Sequence of chain 1.A:
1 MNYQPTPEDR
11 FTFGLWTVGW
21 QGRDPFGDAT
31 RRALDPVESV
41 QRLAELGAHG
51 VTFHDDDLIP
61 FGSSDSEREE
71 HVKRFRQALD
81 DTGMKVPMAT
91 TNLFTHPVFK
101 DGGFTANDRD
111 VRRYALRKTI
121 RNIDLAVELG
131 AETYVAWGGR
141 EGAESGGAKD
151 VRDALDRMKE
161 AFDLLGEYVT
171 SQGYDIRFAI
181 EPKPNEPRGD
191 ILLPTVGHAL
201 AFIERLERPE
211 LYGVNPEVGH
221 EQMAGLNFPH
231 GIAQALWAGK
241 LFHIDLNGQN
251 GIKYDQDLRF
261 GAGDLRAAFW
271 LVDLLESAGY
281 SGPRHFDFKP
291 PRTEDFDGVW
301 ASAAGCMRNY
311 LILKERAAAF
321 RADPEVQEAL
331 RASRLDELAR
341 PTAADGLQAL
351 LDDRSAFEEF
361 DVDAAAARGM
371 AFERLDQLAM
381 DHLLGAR

Binding-site contacts:
Ligand atom O1 contacts residue PHE94 of chain 1.A at 3.6 Å.
Ligand atom C1 contacts residue HIS54 of chain 1.A at 2.9 Å.
Ligand atom C4 contacts residue MN1 of chain 1.D at 3.4 Å.
Ligand atom O4 contacts residue ASP287 of chain 1.A at 2.5 Å (salt-bridge).
Ligand atom O5 contacts residue MN1 of chain 1.C at 3.8 Å.
Ligand atom O5 contacts residue MN1 of chain 1.D at 2.1 Å.
Ligand atom O1 contacts residue HIS54 of chain 1.A at 3.0 Å (h-bond).
Ligand atom O3 contacts residue ASP287 of chain 1.A at 3.1 Å (salt-bridge).
Ligand atom O5 contacts residue ASP287 of chain 1.A at 3.0 Å (salt-bridge).
Ligand atom O3 contacts residue GLU181 of chain 1.A at 2.4 Å (salt-bridge).
Ligand atom C3 contacts residue ASP287 of chain 1.A at 3.5 Å.
Ligand atom O5 contacts residue GLU217 of chain 1.A at 2.9 Å (salt-bridge).
Ligand atom C5 contacts residue ASP287 of chain 1.A at 3.5 Å.
Ligand atom O5 contacts residue HIS220 of chain 1.A at 2.9 Å.
Ligand atom C5 contacts residue TRP137 of chain 1.A at 3.9 Å (hydrophobic).
Ligand atom O2 contacts residue GLU181 of chain 1.A at 3.3 Å (salt-bridge).
Ligand atom O2 contacts residue VAL135 of chain 1.A at 3.5 Å.
Ligand atom C4 contacts residue ASP287 of chain 1.A at 3.2 Å.
Ligand atom C2 contacts residue GLU181 of chain 1.A at 3.7 Å.
Ligand atom C3 contacts residue GLU181 of chain 1.A at 3.1 Å.
Ligand atom C5 contacts residue HIS220 of chain 1.A at 3.9 Å.
Ligand atom O4 contacts residue TRP16 of chain 1.A at 3.0 Å (h-bond).
Ligand atom C2 contacts residue TRP137 of chain 1.A at 4.0 Å (hydrophobic).
Ligand atom O3 contacts residue MN1 of chain 1.D at 2.1 Å.
Ligand atom C5 contacts residue GLU217 of chain 1.A at 4.3 Å.
Ligand atom O3 contacts residue ASP245 of chain 1.A at 2.9 Å (salt-bridge).
Ligand atom O5 contacts residue GLU181 of chain 1.A at 2.8 Å (salt-bridge).
Ligand atom C3 contacts residue TRP137 of chain 1.A at 4.2 Å (hydrophobic).
Ligand atom C1 contacts residue TRP137 of chain 1.A at 3.9 Å (hydrophobic).
Ligand atom O4 contacts residue MN1 of chain 1.D at 3.7 Å.
Ligand atom O2 contacts residue TRP137 of chain 1.A at 3.3 Å.
Ligand atom C1 contacts residue PHE94 of chain 1.A at 4.2 Å (hydrophobic).
Ligand atom C5 contacts residue GLU181 of chain 1.A at 3.6 Å.
Ligand atom C3 contacts residue MN1 of chain 1.D at 2.9 Å.
Ligand atom C5 contacts residue MN1 of chain 1.D at 3.1 Å.
Ligand atom C2 contacts residue HIS54 of chain 1.A at 4.0 Å.
Ligand atom O2 contacts residue THR90 of chain 1.A at 3.9 Å.
Ligand atom O1 contacts residue TRP137 of chain 1.A at 3.5 Å.
Ligand atom C3 contacts residue ASP245 of chain 1.A at 4.2 Å.
Ligand atom O1 contacts residue THR90 of chain 1.A at 4.2 Å.

This small molecule binds to this protein.
Small molecule (SMILES): O=C[C@H](O)[C@@H](O)[C@H](O)CO